Sequence of chain 1.J:
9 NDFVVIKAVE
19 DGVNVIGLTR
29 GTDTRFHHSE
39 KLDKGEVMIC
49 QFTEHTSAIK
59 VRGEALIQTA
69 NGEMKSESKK

The small molecule below binds the protein below.
Small molecule (SMILES): N[C@@H](Cc1c[nH]c2ccccc12)C(=O)O

Sequence of chain 1.K:
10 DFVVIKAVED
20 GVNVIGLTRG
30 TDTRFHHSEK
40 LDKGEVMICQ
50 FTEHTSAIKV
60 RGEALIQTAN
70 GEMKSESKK

Binding-site contacts:
Ligand atom O contacts residue ARG28 of chain 1.J at 3.6 Å.
Ligand atom N contacts residue THR32 of chain 1.J at 3.0 Å (h-bond).
Ligand atom C contacts residue SER55 of chain 1.J at 3.4 Å.
Ligand atom OXT contacts residue THR51 of chain 1.K at 2.5 Å (h-bond).
Ligand atom NE1 contacts residue CYS48 of chain 1.K at 3.4 Å.
Ligand atom N contacts residue ASP31 of chain 1.J at 3.6 Å (salt-bridge).
Ligand atom CE3 contacts residue HIS35 of chain 1.K at 4.0 Å.
Ligand atom CH2 contacts residue GLY25 of chain 1.K at 3.5 Å.
Ligand atom CA contacts residue THR32 of chain 1.J at 3.2 Å.
Ligand atom O contacts residue SER55 of chain 1.J at 2.7 Å (h-bond).
Ligand atom NE1 contacts residue GLN49 of chain 1.K at 3.1 Å (h-bond).
Ligand atom N contacts residue GLY29 of chain 1.J at 2.7 Å (h-bond).
Ligand atom CA contacts residue SER55 of chain 1.J at 3.8 Å.
Ligand atom CG contacts residue SER55 of chain 1.J at 3.8 Å.
Ligand atom C contacts residue THR51 of chain 1.K at 3.3 Å.
Ligand atom CB contacts residue SER55 of chain 1.J at 3.3 Å.
Ligand atom CD1 contacts residue THR51 of chain 1.K at 4.1 Å.
Ligand atom N contacts residue ARG28 of chain 1.J at 3.9 Å.
Ligand atom N contacts residue THR27 of chain 1.J at 3.0 Å (h-bond).
Ligand atom CH2 contacts residue VAL23 of chain 1.K at 3.8 Å (hydrophobic).
Ligand atom CH2 contacts residue ILE24 of chain 1.K at 4.0 Å (hydrophobic).
Ligand atom OXT contacts residue THR54 of chain 1.K at 2.7 Å (h-bond).
Ligand atom CE3 contacts residue THR32 of chain 1.J at 4.0 Å.
Ligand atom CA contacts residue GLY29 of chain 1.J at 3.5 Å.
Ligand atom OXT contacts residue GLY29 of chain 1.J at 4.1 Å.
Ligand atom CB contacts residue THR27 of chain 1.J at 3.8 Å.
Ligand atom C contacts residue THR54 of chain 1.K at 3.8 Å.
Ligand atom O contacts residue THR51 of chain 1.K at 3.3 Å (h-bond).
Ligand atom CE3 contacts residue HIS36 of chain 1.K at 3.8 Å.
Ligand atom CD1 contacts residue GLN49 of chain 1.K at 3.7 Å.
Ligand atom CD1 contacts residue ALA56 of chain 1.J at 4.0 Å (hydrophobic).
Ligand atom CZ3 contacts residue HIS36 of chain 1.K at 3.6 Å.
Ligand atom C contacts residue GLY29 of chain 1.J at 3.6 Å.
Ligand atom CA contacts residue THR27 of chain 1.J at 4.0 Å.
Ligand atom CE2 contacts residue CYS48 of chain 1.K at 3.8 Å (hydrophobic).
Ligand atom CD1 contacts residue SER55 of chain 1.J at 3.5 Å.
Ligand atom CZ2 contacts residue CYS48 of chain 1.K at 3.8 Å (hydrophobic).
Ligand atom O contacts residue GLY29 of chain 1.J at 3.0 Å (h-bond).
Ligand atom CZ3 contacts residue GLY25 of chain 1.K at 3.8 Å.
Ligand atom CB contacts residue THR32 of chain 1.J at 3.5 Å.